This small molecule binds to this protein.
Small molecule (SMILES): CC(=O)N[C@@H]1[C@@H](O)[C@H](O)[C@@H](CO)O[C@H]1O

Sequence of chain 3.F:
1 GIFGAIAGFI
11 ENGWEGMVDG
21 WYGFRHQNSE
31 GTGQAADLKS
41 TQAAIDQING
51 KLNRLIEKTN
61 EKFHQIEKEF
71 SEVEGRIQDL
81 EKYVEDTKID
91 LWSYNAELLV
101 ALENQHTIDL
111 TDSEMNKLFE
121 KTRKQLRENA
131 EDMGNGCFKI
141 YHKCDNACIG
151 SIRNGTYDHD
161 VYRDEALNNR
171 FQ

Sequence of chain 3.E:
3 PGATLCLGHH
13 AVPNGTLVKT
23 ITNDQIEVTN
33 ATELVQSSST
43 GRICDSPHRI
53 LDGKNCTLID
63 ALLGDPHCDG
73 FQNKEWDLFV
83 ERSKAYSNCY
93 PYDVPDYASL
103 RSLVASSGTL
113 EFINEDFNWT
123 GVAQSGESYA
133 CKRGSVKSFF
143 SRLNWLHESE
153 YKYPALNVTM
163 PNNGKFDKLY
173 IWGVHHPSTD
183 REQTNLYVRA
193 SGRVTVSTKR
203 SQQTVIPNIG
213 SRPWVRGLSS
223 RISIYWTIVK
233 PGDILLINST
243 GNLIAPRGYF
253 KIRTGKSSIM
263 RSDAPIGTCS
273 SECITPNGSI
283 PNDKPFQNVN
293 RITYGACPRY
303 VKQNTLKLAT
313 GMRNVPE

Binding-site contacts:
Ligand atom C1 contacts residue ASN292 of chain 3.E at 4.4 Å.
Ligand atom C7 contacts residue ASN279 of chain 3.E at 3.1 Å.
Ligand atom C8 contacts residue SER39 of chain 3.E at 3.5 Å.
Ligand atom C1 contacts residue VAL291 of chain 3.E at 3.6 Å (hydrophobic).
Ligand atom C7 contacts residue VAL291 of chain 3.E at 4.2 Å (hydrophobic).
Ligand atom C1 contacts residue ASN279 of chain 3.E at 1.4 Å.
Ligand atom N2 contacts residue VAL291 of chain 3.E at 3.4 Å (h-bond).
Ligand atom O5 contacts residue ASN279 of chain 3.E at 2.4 Å (h-bond).
Ligand atom C3 contacts residue ASN279 of chain 3.E at 3.8 Å.
Ligand atom O5 contacts residue ASN292 of chain 3.E at 4.3 Å.
Ligand atom C2 contacts residue VAL291 of chain 3.E at 3.9 Å (hydrophobic).
Ligand atom C8 contacts residue VAL291 of chain 3.E at 3.9 Å (hydrophobic).
Ligand atom O6 contacts residue GLU69 of chain 3.F at 4.3 Å.
Ligand atom O6 contacts residue ASN292 of chain 3.E at 4.1 Å.
Ligand atom C4 contacts residue ASN279 of chain 3.E at 4.2 Å.
Ligand atom C5 contacts residue ASN279 of chain 3.E at 3.6 Å.
Ligand atom N2 contacts residue ASN279 of chain 3.E at 2.9 Å (h-bond).
Ligand atom C8 contacts residue ASN279 of chain 3.E at 4.4 Å.
Ligand atom O7 contacts residue ASN279 of chain 3.E at 2.9 Å (h-bond).
Ligand atom C2 contacts residue ASN279 of chain 3.E at 2.5 Å.
Ligand atom C3 contacts residue VAL291 of chain 3.E at 4.3 Å (hydrophobic).